Binding-site contacts:
Ligand atom O2 contacts residue ARG253 of chain 1.B at 3.0 Å (salt-bridge).
Ligand atom C12 contacts residue GLY213 of chain 1.B at 3.7 Å.
Ligand atom O contacts residue LEU188 of chain 1.B at 3.1 Å.
Ligand atom C4 contacts residue MET211 of chain 1.B at 3.6 Å (hydrophobic).
Ligand atom O contacts residue CYS111 of chain 1.B at 3.1 Å (h-bond).
Ligand atom C3 contacts residue ALA250 of chain 1.B at 3.6 Å (hydrophobic).
Ligand atom C9 contacts residue GLY213 of chain 1.B at 3.3 Å.
Ligand atom CL contacts residue ALA220 of chain 1.B at 3.8 Å.
Ligand atom C1 contacts residue ALA250 of chain 1.B at 3.7 Å (hydrophobic).
Ligand atom C10 contacts residue MET211 of chain 1.B at 3.9 Å (hydrophobic).
Ligand atom C1 contacts residue PHE310 of chain 1.B at 3.6 Å (hydrophobic).
Ligand atom C11 contacts residue MET211 of chain 1.B at 3.9 Å (hydrophobic).
Ligand atom CL contacts residue VAL216 of chain 1.B at 3.8 Å.
Ligand atom C15 contacts residue ASN251 of chain 1.B at 3.7 Å.
Ligand atom C3 contacts residue VAL216 of chain 1.B at 3.7 Å (hydrophobic).
Ligand atom C5 contacts residue HIS248 of chain 1.B at 3.8 Å.
Ligand atom C8 contacts residue PHE217 of chain 1.B at 3.9 Å (hydrophobic).
Ligand atom C contacts residue PHE310 of chain 1.B at 3.5 Å (hydrophobic).
Ligand atom C2 contacts residue ALA250 of chain 1.B at 3.5 Å (hydrophobic).
Ligand atom O1 contacts residue ARG36 of chain 1.B at 3.1 Å (salt-bridge).
Ligand atom C contacts residue HIS248 of chain 1.B at 3.3 Å.
Ligand atom C6 contacts residue CYS111 of chain 1.B at 3.5 Å (hydrophobic).
Ligand atom C6 contacts residue HIS248 of chain 1.B at 3.9 Å.
Ligand atom C6 contacts residue ASN278 of chain 1.B at 3.2 Å.
Ligand atom C16 contacts residue ASN251 of chain 1.B at 3.9 Å.
Ligand atom C1 contacts residue VAL216 of chain 1.B at 3.8 Å (hydrophobic).
Ligand atom C7 contacts residue MET211 of chain 1.B at 3.8 Å (hydrophobic).
Ligand atom N contacts residue MET211 of chain 1.B at 3.8 Å.
Ligand atom C5 contacts residue ASN278 of chain 1.B at 3.5 Å.
Ligand atom C17 contacts residue ARG36 of chain 1.B at 3.3 Å.
Ligand atom N contacts residue LEU155 of chain 1.B at 3.9 Å.
Ligand atom O2 contacts residue ARG36 of chain 1.B at 2.8 Å (salt-bridge).
Ligand atom C8 contacts residue VAL216 of chain 1.B at 3.8 Å (hydrophobic).
Ligand atom C8 contacts residue GLY213 of chain 1.B at 3.9 Å.
Ligand atom C2 contacts residue VAL216 of chain 1.B at 3.5 Å (hydrophobic).
Ligand atom C4 contacts residue ASN278 of chain 1.B at 3.7 Å.
Ligand atom C1 contacts residue HIS248 of chain 1.B at 3.6 Å.
Ligand atom CL contacts residue ILE254 of chain 1.B at 3.2 Å.
Ligand atom C6 contacts residue PHE156 of chain 1.B at 3.5 Å (hydrophobic).
Ligand atom C8 contacts residue MET211 of chain 1.B at 3.9 Å (hydrophobic).

This small molecule binds to this protein.
Small molecule (SMILES): O=C(O)C1CCN(c2ccc(-c3cc(CO)ccc3Cl)cn2)CC1

Sequence of chain 1.B:
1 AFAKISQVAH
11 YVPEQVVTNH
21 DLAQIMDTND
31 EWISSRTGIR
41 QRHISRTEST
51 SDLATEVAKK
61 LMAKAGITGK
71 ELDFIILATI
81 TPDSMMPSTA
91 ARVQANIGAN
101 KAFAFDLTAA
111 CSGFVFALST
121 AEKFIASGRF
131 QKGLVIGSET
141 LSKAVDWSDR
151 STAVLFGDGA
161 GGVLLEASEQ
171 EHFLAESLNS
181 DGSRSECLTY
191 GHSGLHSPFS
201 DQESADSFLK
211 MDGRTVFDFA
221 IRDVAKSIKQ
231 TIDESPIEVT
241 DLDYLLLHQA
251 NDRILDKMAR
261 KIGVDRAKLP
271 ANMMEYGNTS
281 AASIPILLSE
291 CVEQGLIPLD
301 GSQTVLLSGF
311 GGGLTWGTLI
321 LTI